A protein and the small-molecule ligand that binds it are described below.
Small molecule (SMILES): C=CC[C@@H]1/C=C(\C)C[C@H](C)C[C@H](OC)[C@H]2O[C@@](O)(C(=O)C(=O)N3CCCC[C@H]3C(=O)O[C@H](/C(C)=C/[C@@H]3CC[C@@H](O)[C@H](OC)C3)[C@H](C)[C@@H](O)CC1=O)[C@H](C)C[C@@H]2OC

Binding-site contacts:
Ligand atom O6 contacts residue ASP157 of chain 1.A at 2.9 Å (salt-bridge).
Ligand atom C44 contacts residue TYR146 of chain 1.A at 3.7 Å (hydrophobic).
Ligand atom C35 contacts residue ILE208 of chain 1.A at 3.6 Å (hydrophobic).
Ligand atom C8 contacts residue TYR200 of chain 1.A at 3.4 Å (hydrophobic).
Ligand atom C45 contacts residue TYR200 of chain 1.A at 3.9 Å (hydrophobic).
Ligand atom C3 contacts residue TRP177 of chain 1.A at 3.2 Å (hydrophobic).
Ligand atom C34 contacts residue GLY172 of chain 1.A at 4.0 Å.
Ligand atom C45 contacts residue ALA199 of chain 1.A at 3.9 Å (hydrophobic).
Ligand atom O3 contacts residue TYR200 of chain 1.A at 2.5 Å (h-bond).
Ligand atom C9 contacts residue ASP157 of chain 1.A at 3.7 Å.
Ligand atom C5 contacts residue TRP177 of chain 1.A at 4.1 Å (hydrophobic).
Ligand atom C10 contacts residue ASP157 of chain 1.A at 3.6 Å.
Ligand atom O4 contacts residue TYR146 of chain 1.A at 3.5 Å.
Ligand atom O4 contacts residue PHE216 of chain 1.A at 3.6 Å.
Ligand atom O1 contacts residue TYR200 of chain 1.A at 3.7 Å.
Ligand atom O4 contacts residue PHE156 of chain 1.A at 3.7 Å.
Ligand atom C5 contacts residue LEU166 of chain 1.A at 3.9 Å (hydrophobic).
Ligand atom C14 contacts residue ASP157 of chain 1.A at 4.0 Å.
Ligand atom N7 contacts residue TYR200 of chain 1.A at 3.8 Å.
Ligand atom O4 contacts residue ASP157 of chain 1.A at 3.1 Å (salt-bridge).
Ligand atom C42 contacts residue TYR200 of chain 1.A at 3.7 Å (hydrophobic).
Ligand atom C30 contacts residue ILE174 of chain 1.A at 4.0 Å (hydrophobic).
Ligand atom C44 contacts residue LEU166 of chain 1.A at 4.1 Å (hydrophobic).
Ligand atom C11 contacts residue TYR200 of chain 1.A at 3.5 Å (hydrophobic).
Ligand atom C6 contacts residue TYR146 of chain 1.A at 3.6 Å (hydrophobic).
Ligand atom C41 contacts residue VAL173 of chain 1.A at 4.0 Å (hydrophobic).
Ligand atom O2 contacts residue ILE174 of chain 1.A at 2.8 Å (h-bond).
Ligand atom C28 contacts residue GLY172 of chain 1.A at 3.7 Å.
Ligand atom C4 contacts residue TRP177 of chain 1.A at 3.6 Å (hydrophobic).
Ligand atom O8 contacts residue ASP157 of chain 1.A at 3.8 Å.
Ligand atom O5 contacts residue ASP157 of chain 1.A at 3.6 Å (salt-bridge).
Ligand atom C2 contacts residue TYR200 of chain 1.A at 3.6 Å (hydrophobic).
Ligand atom O3 contacts residue PHE216 of chain 1.A at 3.9 Å.
Ligand atom O2 contacts residue TYR200 of chain 1.A at 4.0 Å.
Ligand atom O10 contacts residue GLY172 of chain 1.A at 4.0 Å.
Ligand atom O8 contacts residue TYR146 of chain 1.A at 3.6 Å.
Ligand atom C1 contacts residue TYR200 of chain 1.A at 3.5 Å (hydrophobic).
Ligand atom C35 contacts residue TYR200 of chain 1.A at 3.9 Å (hydrophobic).
Ligand atom C5 contacts residue TYR146 of chain 1.A at 3.7 Å (hydrophobic).
Ligand atom O2 contacts residue VAL173 of chain 1.A at 3.2 Å.

Sequence of chain 1.A:
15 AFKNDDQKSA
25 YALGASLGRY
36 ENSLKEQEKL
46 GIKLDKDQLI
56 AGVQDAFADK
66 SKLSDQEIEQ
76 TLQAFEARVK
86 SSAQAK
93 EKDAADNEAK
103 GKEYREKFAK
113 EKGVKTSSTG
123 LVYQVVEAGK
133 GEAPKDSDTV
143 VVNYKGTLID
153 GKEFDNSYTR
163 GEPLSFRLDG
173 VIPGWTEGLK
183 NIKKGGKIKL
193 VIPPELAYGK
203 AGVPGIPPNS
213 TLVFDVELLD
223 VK